Sequence of chain 1.T:
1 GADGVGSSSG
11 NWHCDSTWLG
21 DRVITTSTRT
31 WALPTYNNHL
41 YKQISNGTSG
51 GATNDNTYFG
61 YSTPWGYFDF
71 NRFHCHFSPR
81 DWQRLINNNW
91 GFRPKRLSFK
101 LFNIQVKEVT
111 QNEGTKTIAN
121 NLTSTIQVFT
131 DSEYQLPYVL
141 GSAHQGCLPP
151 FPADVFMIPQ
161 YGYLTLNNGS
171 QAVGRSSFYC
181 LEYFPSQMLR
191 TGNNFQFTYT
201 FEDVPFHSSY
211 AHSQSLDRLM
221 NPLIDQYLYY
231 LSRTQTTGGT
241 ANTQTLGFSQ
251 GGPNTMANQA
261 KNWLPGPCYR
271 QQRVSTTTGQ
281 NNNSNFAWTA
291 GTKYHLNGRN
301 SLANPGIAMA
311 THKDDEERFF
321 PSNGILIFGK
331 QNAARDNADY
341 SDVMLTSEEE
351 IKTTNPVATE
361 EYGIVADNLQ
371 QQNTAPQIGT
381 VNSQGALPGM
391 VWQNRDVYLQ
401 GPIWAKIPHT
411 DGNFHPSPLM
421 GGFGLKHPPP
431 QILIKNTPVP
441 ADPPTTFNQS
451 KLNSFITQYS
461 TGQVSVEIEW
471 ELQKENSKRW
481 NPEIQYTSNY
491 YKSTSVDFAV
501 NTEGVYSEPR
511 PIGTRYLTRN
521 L

Binding-site contacts:
Ligand atom C5' contacts residue DA1 of chain 1.VC at 4.4 Å.
Ligand atom O3' contacts residue PRO205 of chain 1.T at 4.2 Å.
Ligand atom C3' contacts residue DA1 of chain 1.VC at 2.6 Å.
Ligand atom C4' contacts residue DA1 of chain 1.VC at 3.9 Å.
Ligand atom O3' contacts residue DA1 of chain 1.VC at 1.6 Å.
Ligand atom O5' contacts residue DA1 of chain 1.VC at 4.3 Å.
Ligand atom C5' contacts residue PRO205 of chain 1.T at 4.5 Å (hydrophobic).
Ligand atom C2' contacts residue DA1 of chain 1.VC at 3.1 Å.

The small molecule below binds the protein below.
Small molecule (SMILES): Nc1ccn([C@H]2C[C@H](O)[C@@H](COP(=O)(O)O)O2)c(=O)n1